Sequence of chain 1.D:
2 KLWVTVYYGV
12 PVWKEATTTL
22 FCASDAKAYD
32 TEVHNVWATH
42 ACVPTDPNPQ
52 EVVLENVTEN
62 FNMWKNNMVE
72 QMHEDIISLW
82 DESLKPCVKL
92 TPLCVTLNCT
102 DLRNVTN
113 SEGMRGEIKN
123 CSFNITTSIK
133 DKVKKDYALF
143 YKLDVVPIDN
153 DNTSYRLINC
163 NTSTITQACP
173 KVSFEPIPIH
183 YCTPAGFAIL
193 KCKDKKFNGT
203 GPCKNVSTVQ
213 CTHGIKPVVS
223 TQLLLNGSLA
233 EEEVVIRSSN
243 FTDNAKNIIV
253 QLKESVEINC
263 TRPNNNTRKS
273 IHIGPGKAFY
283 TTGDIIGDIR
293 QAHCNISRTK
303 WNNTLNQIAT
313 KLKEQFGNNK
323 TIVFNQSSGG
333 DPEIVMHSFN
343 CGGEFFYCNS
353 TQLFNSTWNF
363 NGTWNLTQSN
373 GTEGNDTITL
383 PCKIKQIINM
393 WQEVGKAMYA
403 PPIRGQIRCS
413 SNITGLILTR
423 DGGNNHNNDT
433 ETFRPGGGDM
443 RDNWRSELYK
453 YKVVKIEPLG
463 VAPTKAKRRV

Binding-site contacts:
Ligand atom O3 contacts residue ARG406 of chain 1.D at 2.8 Å (salt-bridge).
Ligand atom C1 contacts residue ASN228 of chain 1.D at 1.5 Å.
Ligand atom C1 contacts residue SER413 of chain 1.D at 3.8 Å.
Ligand atom O3 contacts residue CYS411 of chain 1.D at 3.7 Å.
Ligand atom O4 contacts residue SER412 of chain 1.D at 4.0 Å.
Ligand atom C4 contacts residue GLU177 of chain 1.D at 3.9 Å.
Ligand atom C3 contacts residue GLU177 of chain 1.D at 4.0 Å.
Ligand atom C2 contacts residue GLU177 of chain 1.D at 4.1 Å.
Ligand atom C8 contacts residue ASN342 of chain 1.D at 3.2 Å.
Ligand atom O3 contacts residue ARG410 of chain 1.D at 3.9 Å.
Ligand atom N2 contacts residue SER413 of chain 1.D at 3.6 Å.
Ligand atom C5 contacts residue ARG410 of chain 1.D at 3.6 Å.
Ligand atom C6 contacts residue GLU177 of chain 1.D at 3.8 Å.
Ligand atom O6 contacts residue GLY344 of chain 1.D at 3.4 Å.
Ligand atom C3 contacts residue ARG406 of chain 1.D at 3.8 Å.
Ligand atom O5 contacts residue ASN228 of chain 1.D at 2.4 Å (h-bond).
Ligand atom O4 contacts residue ARG410 of chain 1.D at 2.7 Å (salt-bridge).
Ligand atom O5 contacts residue GLU177 of chain 1.D at 3.6 Å (salt-bridge).
Ligand atom C3 contacts residue ASN228 of chain 1.D at 3.8 Å.
Ligand atom C7 contacts residue ASN228 of chain 1.D at 3.8 Å.
Ligand atom O7 contacts residue CYS411 of chain 1.D at 4.0 Å.
Ligand atom C8 contacts residue VAL220 of chain 1.D at 3.8 Å (hydrophobic).
Ligand atom C4 contacts residue ARG410 of chain 1.D at 3.7 Å.
Ligand atom O7 contacts residue GLU177 of chain 1.D at 3.8 Å.
Ligand atom O7 contacts residue ASN342 of chain 1.D at 4.0 Å.
Ligand atom C2 contacts residue ASN228 of chain 1.D at 2.5 Å.
Ligand atom O5 contacts residue LYS218 of chain 1.D at 4.0 Å.
Ligand atom C1 contacts residue LYS218 of chain 1.D at 4.2 Å.
Ligand atom O3 contacts residue GLU177 of chain 1.D at 3.5 Å (salt-bridge).
Ligand atom O7 contacts residue SER412 of chain 1.D at 3.7 Å.
Ligand atom C2 contacts residue ARG406 of chain 1.D at 3.7 Å.
Ligand atom O4 contacts residue ARG406 of chain 1.D at 3.9 Å.
Ligand atom O6 contacts residue GLU177 of chain 1.D at 3.5 Å (salt-bridge).
Ligand atom O7 contacts residue PRO178 of chain 1.D at 3.4 Å.
Ligand atom C6 contacts residue VAL34 of chain 1.D at 3.5 Å (hydrophobic).
Ligand atom N2 contacts residue ASN228 of chain 1.D at 2.9 Å (h-bond).
Ligand atom C5 contacts residue GLU177 of chain 1.D at 3.8 Å.
Ligand atom C5 contacts residue ASN228 of chain 1.D at 3.7 Å.
Ligand atom O2 contacts residue ARG406 of chain 1.D at 2.9 Å (salt-bridge).
Ligand atom C7 contacts residue ASN342 of chain 1.D at 3.9 Å.

This small molecule binds to this protein.
Small molecule (SMILES): CC(=O)N[C@H]1[C@H](O[C@H]2[C@H](O)[C@@H](NC(C)=O)CO[C@@H]2CO)O[C@H](CO)[C@@H](O[C@@H]2O[C@H](CO[C@H]3O[C@H](CO[C@H]4O[C@H](CO)[C@@H](O)[C@H](O)[C@@H]4O)[C@@H](O)[C@H](O[C@H]4O[C@H](CO)[C@@H](O)[C@H](O)[C@@H]4O)[C@@H]3O)[C@@H](O)[C@H](O[C@H]3O[C@H](CO)[C@@H](O)[C@H](O)[C@@H]3O[C@H]3O[C@H](CO)[C@@H](O)[C@H](O)[C@@H]3O)[C@@H]2O)[C@@H]1O